This small molecule binds to this protein.
Small molecule (SMILES): CC[C@H](C)[C@H](NC(=O)[C@@H](NC(=O)[C@H](CC(C)C)NC(=O)[C@@H](N)CCCCN)C(C)C)C(=O)N[C@@H](CC(N)=O)C(=O)N[C@@H](CCCCN)C(=O)N[C@@H](CC(=O)O)C(=O)N[C@@H](CCSC)C(=O)N[C@@H](CCCN=C(N)N)C(=O)N[C@H](C(=O)N[C@@H](CC(=O)O)C(=O)N[C@@H](CC(C)C)C(=O)N[C@@H](Cc1ccccc1)C(=O)N[C@@H](CO)C(=O)N1CCC[C@H]1C(=O)N1CCC[C@H]1C(=O)N[C@H](C=O)CC(N)=O)[C@@H](C)O

Binding-site contacts:
Ligand atom CG2 contacts residue PHE1068 of chain 8.F at 3.6 Å (hydrophobic).
Ligand atom CB contacts residue GLN1074 of chain 8.F at 3.7 Å.
Ligand atom CA contacts residue THR1065 of chain 8.F at 3.4 Å.
Ligand atom CD1 contacts residue ILE1053 of chain 8.F at 3.6 Å (hydrophobic).
Ligand atom CD1 contacts residue LEU1064 of chain 8.F at 3.4 Å (hydrophobic).
Ligand atom O contacts residue THR1065 of chain 8.F at 2.7 Å.
Ligand atom CZ contacts residue ASP1073 of chain 8.F at 3.6 Å.
Ligand atom CG contacts residue GLN1074 of chain 8.F at 3.5 Å.
Ligand atom NH1 contacts residue ASN1069 of chain 8.F at 2.6 Å (h-bond).
Ligand atom C contacts residue ASN1069 of chain 8.F at 3.8 Å.
Ligand atom NH1 contacts residue ASP1073 of chain 8.F at 3.4 Å (salt-bridge).
Ligand atom CD2 contacts residue ALA1075 of chain 8.F at 3.6 Å (hydrophobic).
Ligand atom C contacts residue THR1065 of chain 8.F at 2.9 Å.
Ligand atom CG contacts residue THR1065 of chain 8.F at 3.6 Å.
Ligand atom CD1 contacts residue ARG1049 of chain 8.F at 3.0 Å.
Ligand atom CD1 contacts residue THR1065 of chain 8.F at 2.6 Å.
Ligand atom O contacts residue ASN1069 of chain 8.F at 3.0 Å (h-bond).
Ligand atom NE contacts residue GLN1074 of chain 8.F at 3.6 Å (h-bond).
Ligand atom CA contacts residue THR1065 of chain 8.F at 2.7 Å.
Ligand atom CA contacts residue ASN1069 of chain 8.F at 3.4 Å.
Ligand atom CD2 contacts residue GLN1074 of chain 8.F at 3.2 Å.
Ligand atom NH2 contacts residue ASP1073 of chain 8.F at 3.0 Å (salt-bridge).
Ligand atom NH1 contacts residue GLN1074 of chain 8.F at 3.8 Å.
Ligand atom CZ contacts residue GLN1074 of chain 8.F at 3.4 Å.
Ligand atom N contacts residue ASN1069 of chain 8.F at 3.0 Å (h-bond).
Ligand atom C contacts residue THR1065 of chain 8.F at 3.7 Å.
Ligand atom CG1 contacts residue PHE1068 of chain 8.F at 3.6 Å (hydrophobic).
Ligand atom CB contacts residue THR1065 of chain 8.F at 3.6 Å.
Ligand atom NZ contacts residue ASP1073 of chain 8.F at 3.3 Å (salt-bridge).
Ligand atom C contacts residue ASN1069 of chain 8.F at 3.7 Å.
Ligand atom CE2 contacts residue GLN1074 of chain 8.F at 3.3 Å.
Ligand atom O contacts residue ARG1049 of chain 8.F at 3.0 Å.
Ligand atom CD contacts residue ASN1069 of chain 8.F at 3.7 Å.
Ligand atom CD contacts residue GLN1074 of chain 8.F at 2.8 Å.
Ligand atom CD1 contacts residue PHE1068 of chain 8.F at 3.5 Å (hydrophobic).
Ligand atom N contacts residue THR1065 of chain 8.F at 3.8 Å.
Ligand atom CB contacts residue GLN1074 of chain 8.F at 3.3 Å.
Ligand atom O contacts residue THR1065 of chain 8.F at 3.5 Å (h-bond).
Ligand atom N contacts residue THR1065 of chain 8.F at 2.3 Å (h-bond).
Ligand atom CG2 contacts residue ASN1069 of chain 8.F at 3.3 Å.

Sequence of chain 8.F:
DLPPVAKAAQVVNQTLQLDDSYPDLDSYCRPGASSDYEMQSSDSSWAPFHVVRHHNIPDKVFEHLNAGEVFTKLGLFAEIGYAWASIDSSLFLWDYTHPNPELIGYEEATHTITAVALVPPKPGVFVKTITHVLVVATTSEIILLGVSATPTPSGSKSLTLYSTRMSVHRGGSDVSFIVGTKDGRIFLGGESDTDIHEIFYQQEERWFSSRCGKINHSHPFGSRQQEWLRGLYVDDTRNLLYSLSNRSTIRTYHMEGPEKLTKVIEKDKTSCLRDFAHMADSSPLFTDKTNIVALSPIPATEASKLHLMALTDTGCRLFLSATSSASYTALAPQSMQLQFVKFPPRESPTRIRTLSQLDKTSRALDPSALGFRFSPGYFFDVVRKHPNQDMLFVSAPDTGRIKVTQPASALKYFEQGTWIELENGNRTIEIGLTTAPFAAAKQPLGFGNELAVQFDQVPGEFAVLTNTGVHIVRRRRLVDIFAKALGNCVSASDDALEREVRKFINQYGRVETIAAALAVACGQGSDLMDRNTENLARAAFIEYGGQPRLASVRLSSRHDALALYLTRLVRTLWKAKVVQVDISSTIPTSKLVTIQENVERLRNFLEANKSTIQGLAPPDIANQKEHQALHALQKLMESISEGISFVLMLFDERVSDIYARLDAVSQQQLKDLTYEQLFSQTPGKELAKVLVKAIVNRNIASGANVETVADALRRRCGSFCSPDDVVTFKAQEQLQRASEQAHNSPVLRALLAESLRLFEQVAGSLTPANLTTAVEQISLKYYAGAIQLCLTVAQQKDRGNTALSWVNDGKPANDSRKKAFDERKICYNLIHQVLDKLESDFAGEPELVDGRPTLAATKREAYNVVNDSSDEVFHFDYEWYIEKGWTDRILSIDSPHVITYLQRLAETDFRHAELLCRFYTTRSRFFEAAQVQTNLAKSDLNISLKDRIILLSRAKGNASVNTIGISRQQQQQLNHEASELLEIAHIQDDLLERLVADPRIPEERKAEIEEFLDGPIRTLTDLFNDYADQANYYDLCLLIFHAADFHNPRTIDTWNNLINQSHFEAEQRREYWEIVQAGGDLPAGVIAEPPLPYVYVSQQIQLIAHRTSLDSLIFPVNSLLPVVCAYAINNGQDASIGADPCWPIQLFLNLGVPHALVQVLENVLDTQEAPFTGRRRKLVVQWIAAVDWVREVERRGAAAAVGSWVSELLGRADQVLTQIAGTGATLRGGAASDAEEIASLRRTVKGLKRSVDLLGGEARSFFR